Binding-site contacts:
Ligand atom C17 contacts residue ASP118 of chain 1.A at 3.6 Å.
Ligand atom C17 contacts residue MET115 of chain 1.A at 3.4 Å (hydrophobic).
Ligand atom C12 contacts residue LEU173 of chain 1.A at 3.6 Å (hydrophobic).
Ligand atom C17 contacts residue ALA117 of chain 1.A at 2.9 Å (hydrophobic).
Ligand atom C1 contacts residue LYS59 of chain 1.A at 3.6 Å.
Ligand atom C10 contacts residue LEU173 of chain 1.A at 3.3 Å (hydrophobic).
Ligand atom C16 contacts residue HIS113 of chain 1.A at 3.1 Å.
Ligand atom C8 contacts residue ALA57 of chain 1.A at 3.9 Å (hydrophobic).
Ligand atom C5 contacts residue GLU77 of chain 1.A at 3.8 Å.
Ligand atom C1 contacts residue LEU81 of chain 1.A at 3.7 Å (hydrophobic).
Ligand atom C16 contacts residue LEU173 of chain 1.A at 3.7 Å (hydrophobic).
Ligand atom C7 contacts residue THR112 of chain 1.A at 3.9 Å.
Ligand atom C15 contacts residue LYS59 of chain 1.A at 3.7 Å.
Ligand atom O28 contacts residue LEU177 of chain 1.A at 3.2 Å.
Ligand atom C15 contacts residue ALA57 of chain 1.A at 3.7 Å (hydrophobic).
Ligand atom O26 contacts residue ASP174 of chain 1.A at 2.9 Å (salt-bridge).
Ligand atom C16 contacts residue THR112 of chain 1.A at 3.1 Å.
Ligand atom O28 contacts residue ASP174 of chain 1.A at 3.5 Å.
Ligand atom C18 contacts residue PHE175 of chain 1.A at 3.4 Å (hydrophobic).
Ligand atom C11 contacts residue VAL44 of chain 1.A at 3.6 Å (hydrophobic).
Ligand atom C16 contacts residue ALA57 of chain 1.A at 3.7 Å (hydrophobic).
Ligand atom O28 contacts residue GLU77 of chain 1.A at 3.5 Å (salt-bridge).
Ligand atom N25 contacts residue GLU77 of chain 1.A at 2.9 Å (salt-bridge).
Ligand atom C15 contacts residue THR112 of chain 1.A at 3.6 Å.
Ligand atom C18 contacts residue LEU81 of chain 1.A at 3.9 Å (hydrophobic).
Ligand atom C1 contacts residue GLU77 of chain 1.A at 3.4 Å.
Ligand atom C2 contacts residue LYS59 of chain 1.A at 3.4 Å.
Ligand atom O27 contacts residue LEU114 of chain 1.A at 3.5 Å.
Ligand atom N23 contacts residue LEU173 of chain 1.A at 3.8 Å.
Ligand atom C8 contacts residue LEU173 of chain 1.A at 3.4 Å (hydrophobic).
Ligand atom N25 contacts residue LEU81 of chain 1.A at 3.5 Å.
Ligand atom O26 contacts residue ILE90 of chain 1.A at 3.2 Å.
Ligand atom C19 contacts residue ALA117 of chain 1.A at 3.8 Å (hydrophobic).
Ligand atom C13 contacts residue ASP174 of chain 1.A at 3.7 Å.
Ligand atom C19 contacts residue MET115 of chain 1.A at 3.2 Å (hydrophobic).
Ligand atom N23 contacts residue THR112 of chain 1.A at 3.6 Å.
Ligand atom O27 contacts residue MET115 of chain 1.A at 2.7 Å (h-bond).
Ligand atom C13 contacts residue GLU77 of chain 1.A at 3.7 Å.
Ligand atom C13 contacts residue LEU81 of chain 1.A at 3.8 Å (hydrophobic).
Ligand atom C17 contacts residue GLY116 of chain 1.A at 3.8 Å.

A small-molecule ligand and the protein it binds are described below.
Small molecule (SMILES): CCNC(=O)c1cn2ncnc(Nc3cc(C(=O)NOC)ccc3C)c2c1C

Sequence of chain 1.A:
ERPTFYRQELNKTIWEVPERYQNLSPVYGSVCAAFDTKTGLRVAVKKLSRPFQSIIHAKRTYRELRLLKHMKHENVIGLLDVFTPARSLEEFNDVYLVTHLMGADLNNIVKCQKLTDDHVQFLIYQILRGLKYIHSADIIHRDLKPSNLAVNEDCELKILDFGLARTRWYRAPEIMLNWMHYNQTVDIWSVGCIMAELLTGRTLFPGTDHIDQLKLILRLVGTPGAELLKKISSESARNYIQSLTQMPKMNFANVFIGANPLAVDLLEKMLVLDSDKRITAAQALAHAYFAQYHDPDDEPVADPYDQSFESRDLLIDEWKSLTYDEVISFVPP